A protein and the small-molecule ligand that binds it are described below.
Small molecule (SMILES): CC(=O)N[C@H]1[C@H](O[C@H]2[C@H](O)[C@@H](NC(C)=O)CO[C@@H]2CO)O[C@H](CO)[C@@H](O)[C@@H]1O

Binding-site contacts:
Ligand atom O5 contacts residue ILE286 of chain 1.A at 3.8 Å.
Ligand atom C8 contacts residue THR317 of chain 1.A at 4.4 Å.
Ligand atom N2 contacts residue SER316 of chain 1.A at 4.3 Å.
Ligand atom O7 contacts residue THR317 of chain 1.A at 3.3 Å.
Ligand atom O6 contacts residue GLU644 of chain 1.A at 4.4 Å.
Ligand atom C7 contacts residue ASN288 of chain 1.A at 3.4 Å.
Ligand atom O7 contacts residue SER316 of chain 1.A at 2.9 Å (h-bond).
Ligand atom O5 contacts residue ASN288 of chain 1.A at 2.4 Å (h-bond).
Ligand atom C8 contacts residue MET315 of chain 1.A at 4.0 Å (hydrophobic).
Ligand atom C5 contacts residue ASN288 of chain 1.A at 3.7 Å.
Ligand atom C8 contacts residue SER316 of chain 1.A at 3.6 Å.
Ligand atom O7 contacts residue ASN288 of chain 1.A at 3.6 Å.
Ligand atom C7 contacts residue THR317 of chain 1.A at 4.3 Å.
Ligand atom C6 contacts residue ARG563 of chain 1.A at 4.2 Å.
Ligand atom C2 contacts residue ASN288 of chain 1.A at 2.4 Å.
Ligand atom C1 contacts residue ILE286 of chain 1.A at 4.0 Å (hydrophobic).
Ligand atom C4 contacts residue ASN288 of chain 1.A at 4.2 Å.
Ligand atom O6 contacts residue ARG563 of chain 1.A at 3.6 Å (salt-bridge).
Ligand atom N2 contacts residue ASN288 of chain 1.A at 2.8 Å (h-bond).
Ligand atom C3 contacts residue ASN288 of chain 1.A at 3.8 Å.
Ligand atom C5 contacts residue ILE286 of chain 1.A at 4.3 Å (hydrophobic).
Ligand atom C8 contacts residue ASN288 of chain 1.A at 4.4 Å.
Ligand atom C1 contacts residue ASN288 of chain 1.A at 1.5 Å.
Ligand atom C7 contacts residue SER316 of chain 1.A at 3.4 Å.

Sequence of chain 1.A:
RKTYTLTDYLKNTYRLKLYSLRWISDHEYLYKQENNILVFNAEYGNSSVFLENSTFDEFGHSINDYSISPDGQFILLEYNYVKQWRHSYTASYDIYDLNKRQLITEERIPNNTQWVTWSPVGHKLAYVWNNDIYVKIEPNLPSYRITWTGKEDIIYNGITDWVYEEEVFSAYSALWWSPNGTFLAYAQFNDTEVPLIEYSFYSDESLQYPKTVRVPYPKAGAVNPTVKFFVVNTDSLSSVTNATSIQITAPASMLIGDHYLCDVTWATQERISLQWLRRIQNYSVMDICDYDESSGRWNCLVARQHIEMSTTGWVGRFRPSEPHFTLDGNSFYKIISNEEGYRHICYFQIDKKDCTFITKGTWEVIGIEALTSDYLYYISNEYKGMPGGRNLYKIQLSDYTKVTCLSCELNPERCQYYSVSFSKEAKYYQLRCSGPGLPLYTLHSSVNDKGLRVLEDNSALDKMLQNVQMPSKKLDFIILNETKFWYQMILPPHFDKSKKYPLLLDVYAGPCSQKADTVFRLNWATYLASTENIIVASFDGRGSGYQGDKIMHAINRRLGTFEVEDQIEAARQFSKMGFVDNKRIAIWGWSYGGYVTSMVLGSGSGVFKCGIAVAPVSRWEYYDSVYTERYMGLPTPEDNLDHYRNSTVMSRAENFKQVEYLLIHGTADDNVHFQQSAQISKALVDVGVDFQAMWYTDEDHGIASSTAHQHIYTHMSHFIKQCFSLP